Sequence of chain 1.A:
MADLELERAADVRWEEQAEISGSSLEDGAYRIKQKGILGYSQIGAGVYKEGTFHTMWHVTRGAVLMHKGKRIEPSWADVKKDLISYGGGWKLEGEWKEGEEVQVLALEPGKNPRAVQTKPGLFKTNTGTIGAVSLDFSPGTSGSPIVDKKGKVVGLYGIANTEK

Binding-site contacts:
Ligand atom C30 contacts residue LEU138 of chain 1.A at 3.9 Å (hydrophobic).
Ligand atom C9 contacts residue LYS135 of chain 1.A at 3.4 Å.
Ligand atom C29 contacts residue LEU138 of chain 1.A at 4.0 Å (hydrophobic).
Ligand atom O31 contacts residue GLY210 of chain 1.A at 4.1 Å.
Ligand atom C3 contacts residue ILE227 of chain 1.A at 4.0 Å (hydrophobic).
Ligand atom C16 contacts residue LYS135 of chain 1.A at 3.8 Å.
Ligand atom C2 contacts residue GLY213 of chain 1.A at 2.9 Å.
Ligand atom C16 contacts residue THR182 of chain 1.A at 3.6 Å.
Ligand atom C5 contacts residue LYS135 of chain 1.A at 3.0 Å.
Ligand atom C26 contacts residue ILE227 of chain 1.A at 3.4 Å (hydrophobic).
Ligand atom N22 contacts residue LYS135 of chain 1.A at 3.3 Å (salt-bridge).
Ligand atom C28 contacts residue LYS136 of chain 1.A at 3.0 Å.
Ligand atom C21 contacts residue LYS135 of chain 1.A at 4.0 Å.
Ligand atom C23 contacts residue LYS136 of chain 1.A at 4.0 Å.
Ligand atom C27 contacts residue ILE227 of chain 1.A at 2.8 Å (hydrophobic).
Ligand atom C8 contacts residue ILE227 of chain 1.A at 3.3 Å (hydrophobic).
Ligand atom C8 contacts residue GLY213 of chain 1.A at 3.0 Å.
Ligand atom C32 contacts residue LEU138 of chain 1.A at 3.9 Å (hydrophobic).
Ligand atom C29 contacts residue ILE227 of chain 1.A at 3.5 Å (hydrophobic).
Ligand atom C3 contacts residue ASP137 of chain 1.A at 4.1 Å.
Ligand atom C2 contacts residue ASP137 of chain 1.A at 3.5 Å.
Ligand atom N1 contacts residue ASP137 of chain 1.A at 2.7 Å (salt-bridge).
Ligand atom C32 contacts residue LEU211 of chain 1.A at 3.0 Å (hydrophobic).
Ligand atom C3 contacts residue GLY213 of chain 1.A at 3.4 Å.
Ligand atom C6 contacts residue LYS135 of chain 1.A at 3.7 Å.
Ligand atom C7 contacts residue ILE227 of chain 1.A at 3.7 Å (hydrophobic).
Ligand atom C17 contacts residue THR182 of chain 1.A at 4.1 Å.
Ligand atom C32 contacts residue GLY210 of chain 1.A at 3.7 Å.
Ligand atom C4 contacts residue ASP137 of chain 1.A at 3.6 Å.
Ligand atom C33 contacts residue LEU138 of chain 1.A at 3.8 Å (hydrophobic).
Ligand atom C14 contacts residue THR182 of chain 1.A at 3.8 Å.
Ligand atom C33 contacts residue ILE227 of chain 1.A at 3.6 Å (hydrophobic).
Ligand atom C25 contacts residue ILE227 of chain 1.A at 3.6 Å (hydrophobic).
Ligand atom C27 contacts residue LYS136 of chain 1.A at 3.1 Å.
Ligand atom C28 contacts residue ILE227 of chain 1.A at 3.2 Å (hydrophobic).
Ligand atom C23 contacts residue ILE227 of chain 1.A at 4.0 Å (hydrophobic).
Ligand atom C17 contacts residue LYS135 of chain 1.A at 3.2 Å.
Ligand atom C15 contacts residue LYS135 of chain 1.A at 4.1 Å.
Ligand atom C33 contacts residue LEU211 of chain 1.A at 3.6 Å (hydrophobic).
Ligand atom C5 contacts residue LYS136 of chain 1.A at 4.1 Å.

This small molecule binds to this protein.
Small molecule (SMILES): NCc1ccc(-c2ncc(NCC3CCNCC3)nc2-c2ccc(-c3ccoc3)cc2)cc1